Binding-site contacts:
Ligand atom C9 contacts residue ARG251 of chain 1.A at 3.5 Å.
Ligand atom C17 contacts residue GLU212 of chain 1.A at 3.6 Å.
Ligand atom C6 contacts residue THR246 of chain 1.A at 3.6 Å.
Ligand atom C6 contacts residue TRP376 of chain 1.A at 3.5 Å (hydrophobic).
Ligand atom C15 contacts residue GLN175 of chain 1.A at 3.7 Å.
Ligand atom C13 contacts residue ASP259 of chain 1.A at 3.5 Å.
Ligand atom C12 contacts residue ASP259 of chain 1.A at 3.7 Å.
Ligand atom O4 contacts residue GOL1 of chain 1.E at 3.2 Å (h-bond).
Ligand atom C4 contacts residue ARG251 of chain 1.A at 3.4 Å.
Ligand atom C10 contacts residue ARG251 of chain 1.A at 3.4 Å.
Ligand atom O3 contacts residue ALA143 of chain 1.A at 3.5 Å.
Ligand atom N contacts residue GLU212 of chain 1.A at 2.8 Å (salt-bridge).
Ligand atom C20 contacts residue GLU217 of chain 1.A at 3.3 Å.
Ligand atom C20 contacts residue TYR145 of chain 1.A at 3.7 Å (hydrophobic).
Ligand atom C7 contacts residue ARG251 of chain 1.A at 3.4 Å.
Ligand atom C19 contacts residue ASP173 of chain 1.A at 3.2 Å.
Ligand atom O2 contacts residue GLN175 of chain 1.A at 3.3 Å.
Ligand atom C16 contacts residue GLU217 of chain 1.A at 3.7 Å.
Ligand atom C17 contacts residue GLU217 of chain 1.A at 3.5 Å.
Ligand atom C8 contacts residue ARG251 of chain 1.A at 3.5 Å.
Ligand atom O3 contacts residue GLU217 of chain 1.A at 2.6 Å (salt-bridge).
Ligand atom C19 contacts residue GLU212 of chain 1.A at 3.2 Å.
Ligand atom C18 contacts residue GLU217 of chain 1.A at 3.5 Å.
Ligand atom C18 contacts residue GLU212 of chain 1.A at 3.4 Å.
Ligand atom O3 contacts residue ASN141 of chain 1.A at 3.6 Å (h-bond).
Ligand atom C10 contacts residue TRP376 of chain 1.A at 3.7 Å (hydrophobic).
Ligand atom C19 contacts residue TYR145 of chain 1.A at 3.7 Å (hydrophobic).
Ligand atom C5 contacts residue ARG251 of chain 1.A at 3.4 Å.
Ligand atom C1 contacts residue THR246 of chain 1.A at 3.7 Å.
Ligand atom C17 contacts residue ASP214 of chain 1.A at 3.7 Å.
Ligand atom N contacts residue GLU217 of chain 1.A at 2.9 Å (salt-bridge).
Ligand atom O1 contacts residue TRP376 of chain 1.A at 3.6 Å.
Ligand atom C9 contacts residue TRP376 of chain 1.A at 3.7 Å (hydrophobic).
Ligand atom C11 contacts residue TYR381 of chain 1.A at 3.7 Å (hydrophobic).
Ligand atom N contacts residue ASP214 of chain 1.A at 3.6 Å (salt-bridge).
Ligand atom O4 contacts residue ASP173 of chain 1.A at 2.7 Å (salt-bridge).
Ligand atom C2 contacts residue ALA372 of chain 1.A at 3.5 Å (hydrophobic).
Ligand atom C19 contacts residue GOL1 of chain 1.E at 3.7 Å.
Ligand atom C15 contacts residue TRP376 of chain 1.A at 3.7 Å (hydrophobic).
Ligand atom O3 contacts residue TRP367 of chain 1.A at 3.0 Å (h-bond).

A protein and the small-molecule ligand that binds it are described below.
Small molecule (SMILES): OCC(CO)NC[C@@H](O)COc1cc2ccccc2c2ccccc12

Sequence of chain 1.A:
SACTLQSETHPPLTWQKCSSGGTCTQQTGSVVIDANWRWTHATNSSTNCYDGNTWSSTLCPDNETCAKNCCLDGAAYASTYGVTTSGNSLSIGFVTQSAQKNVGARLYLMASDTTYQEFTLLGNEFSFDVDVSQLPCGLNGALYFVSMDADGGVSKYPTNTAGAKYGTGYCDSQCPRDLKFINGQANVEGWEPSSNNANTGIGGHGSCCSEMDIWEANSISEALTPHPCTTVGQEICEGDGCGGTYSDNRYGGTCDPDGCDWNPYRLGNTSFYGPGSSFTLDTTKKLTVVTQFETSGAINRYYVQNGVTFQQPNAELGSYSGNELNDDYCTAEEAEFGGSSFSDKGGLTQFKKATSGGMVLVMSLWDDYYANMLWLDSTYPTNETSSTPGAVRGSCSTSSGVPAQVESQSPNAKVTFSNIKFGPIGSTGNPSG